A protein and the small-molecule ligand that binds it are described below.
Small molecule (SMILES): O=C(Cn1c(Cl)cnc(NCC(F)(F)c2cccc[n+]2[O-])c1=O)NCc1ccccc1F

Sequence of chain 1.B:
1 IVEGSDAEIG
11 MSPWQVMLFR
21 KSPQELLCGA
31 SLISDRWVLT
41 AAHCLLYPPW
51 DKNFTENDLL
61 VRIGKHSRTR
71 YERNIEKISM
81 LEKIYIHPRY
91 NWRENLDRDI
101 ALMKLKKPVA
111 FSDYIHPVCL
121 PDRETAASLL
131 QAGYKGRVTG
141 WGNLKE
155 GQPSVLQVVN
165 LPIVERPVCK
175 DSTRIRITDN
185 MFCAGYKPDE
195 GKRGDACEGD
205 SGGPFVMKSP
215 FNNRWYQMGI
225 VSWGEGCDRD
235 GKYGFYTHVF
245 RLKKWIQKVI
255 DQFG

Binding-site contacts:
Ligand atom C34 contacts residue GLY228 of chain 1.B at 3.7 Å.
Ligand atom C35 contacts residue ASP199 of chain 1.B at 3.7 Å.
Ligand atom C6 contacts residue LEU96 of chain 1.B at 3.8 Å (hydrophobic).
Ligand atom C34 contacts residue TRP227 of chain 1.B at 3.4 Å (hydrophobic).
Ligand atom C24 contacts residue SER226 of chain 1.B at 3.4 Å.
Ligand atom O42 contacts residue TRP227 of chain 1.B at 3.2 Å.
Ligand atom F14 contacts residue GLU229 of chain 1.B at 3.1 Å.
Ligand atom C2 contacts residue GLY230 of chain 1.B at 3.3 Å.
Ligand atom N20 contacts residue TRP227 of chain 1.B at 3.9 Å.
Ligand atom F1 contacts residue GLU202 of chain 1.B at 3.8 Å.
Ligand atom F13 contacts residue ILE179 of chain 1.B at 3.8 Å.
Ligand atom C35 contacts residue ALA200 of chain 1.B at 3.6 Å (hydrophobic).
Ligand atom C25 contacts residue SER226 of chain 1.B at 3.8 Å.
Ligand atom C19 contacts residue GLY228 of chain 1.B at 3.7 Å.
Ligand atom C25 contacts residue SER205 of chain 1.B at 3.5 Å.
Ligand atom C5 contacts residue LEU96 of chain 1.B at 3.8 Å (hydrophobic).
Ligand atom C24 contacts residue HIS43 of chain 1.B at 3.3 Å.
Ligand atom C12 contacts residue GLY228 of chain 1.B at 3.7 Å.
Ligand atom C22 contacts residue TYR47 of chain 1.B at 3.6 Å (hydrophobic).
Ligand atom C2 contacts residue ALA200 of chain 1.B at 3.4 Å (hydrophobic).
Ligand atom F14 contacts residue GLY228 of chain 1.B at 3.5 Å.
Ligand atom C4 contacts residue TRP227 of chain 1.B at 3.4 Å (hydrophobic).
Ligand atom O42 contacts residue GLY228 of chain 1.B at 2.9 Å (h-bond).
Ligand atom CL43 contacts residue HIS43 of chain 1.B at 3.7 Å.
Ligand atom F1 contacts residue CYS201 of chain 1.B at 3.8 Å.
Ligand atom N28 contacts residue SER226 of chain 1.B at 3.1 Å (h-bond).
Ligand atom C33 contacts residue TRP227 of chain 1.B at 3.5 Å (hydrophobic).
Ligand atom C18 contacts residue GLY228 of chain 1.B at 3.6 Å.
Ligand atom N28 contacts residue SER205 of chain 1.B at 3.2 Å (h-bond).
Ligand atom C25 contacts residue HIS43 of chain 1.B at 3.8 Å.
Ligand atom CL43 contacts residue TYR47 of chain 1.B at 3.7 Å.
Ligand atom N15 contacts residue GLY228 of chain 1.B at 2.6 Å (h-bond).
Ligand atom C29 contacts residue SER205 of chain 1.B at 3.1 Å.
Ligand atom C19 contacts residue TRP227 of chain 1.B at 3.5 Å (hydrophobic).
Ligand atom C33 contacts residue VAL225 of chain 1.B at 3.7 Å (hydrophobic).
Ligand atom F14 contacts residue TRP227 of chain 1.B at 3.1 Å.
Ligand atom N28 contacts residue TRP227 of chain 1.B at 3.5 Å.
Ligand atom C35 contacts residue GLY228 of chain 1.B at 3.8 Å.
Ligand atom C33 contacts residue GLY228 of chain 1.B at 3.8 Å.
Ligand atom C6 contacts residue GLU94 of chain 1.B at 3.7 Å.